Sequence of chain 3.A:
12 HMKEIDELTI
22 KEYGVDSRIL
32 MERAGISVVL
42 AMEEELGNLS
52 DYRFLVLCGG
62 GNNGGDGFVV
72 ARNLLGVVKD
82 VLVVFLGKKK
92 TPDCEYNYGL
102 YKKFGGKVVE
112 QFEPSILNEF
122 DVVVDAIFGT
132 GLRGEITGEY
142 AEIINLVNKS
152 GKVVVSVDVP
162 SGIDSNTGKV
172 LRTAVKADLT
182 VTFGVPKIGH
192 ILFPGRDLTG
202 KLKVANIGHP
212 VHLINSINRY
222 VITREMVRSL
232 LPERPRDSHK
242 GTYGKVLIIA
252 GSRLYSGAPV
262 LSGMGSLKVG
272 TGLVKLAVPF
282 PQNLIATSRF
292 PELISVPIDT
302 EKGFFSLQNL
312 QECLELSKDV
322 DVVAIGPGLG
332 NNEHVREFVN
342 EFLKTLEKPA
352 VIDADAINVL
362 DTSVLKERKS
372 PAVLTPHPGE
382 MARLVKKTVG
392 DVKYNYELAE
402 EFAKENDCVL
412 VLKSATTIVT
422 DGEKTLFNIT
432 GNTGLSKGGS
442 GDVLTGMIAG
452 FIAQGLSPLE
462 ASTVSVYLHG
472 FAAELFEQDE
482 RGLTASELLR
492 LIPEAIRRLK

Binding-site contacts:
Ligand atom N contacts residue VAL205 of chain 8.A at 2.8 Å (h-bond).
Ligand atom C contacts residue VAL205 of chain 8.A at 3.5 Å (hydrophobic).
Ligand atom CZ contacts residue ALA42 of chain 8.A at 3.6 Å (hydrophobic).
Ligand atom NE1 contacts residue ASN207 of chain 8.A at 3.6 Å (h-bond).
Ligand atom N contacts residue GLU44 of chain 3.A at 3.2 Å (salt-bridge).
Ligand atom CE2 contacts residue ASN207 of chain 8.A at 3.5 Å.
Ligand atom CA contacts residue VAL205 of chain 8.A at 3.3 Å (hydrophobic).
Ligand atom CZ2 contacts residue ASN207 of chain 8.A at 3.6 Å.
Ligand atom CD1 contacts residue VAL205 of chain 8.A at 3.9 Å (hydrophobic).
Ligand atom CA contacts residue GLU44 of chain 3.A at 3.8 Å.
Ligand atom CA contacts residue VAL205 of chain 8.A at 3.9 Å (hydrophobic).
Ligand atom CD2 contacts residue VAL40 of chain 3.A at 3.5 Å (hydrophobic).
Ligand atom O contacts residue ASN207 of chain 8.A at 2.8 Å (h-bond).
Ligand atom CD1 contacts residue ASN74 of chain 3.A at 3.9 Å.
Ligand atom CZ contacts residue SER38 of chain 8.A at 3.4 Å.
Ligand atom O contacts residue ALA206 of chain 8.A at 3.2 Å.
Ligand atom O contacts residue VAL205 of chain 8.A at 2.8 Å (h-bond).
Ligand atom CE2 contacts residue VAL40 of chain 3.A at 3.6 Å (hydrophobic).
Ligand atom O contacts residue VAL205 of chain 8.A at 3.6 Å.
Ligand atom O contacts residue ASN207 of chain 8.A at 3.3 Å (h-bond).
Ligand atom O contacts residue LYS204 of chain 8.A at 3.7 Å.
Ligand atom C contacts residue GLU44 of chain 3.A at 3.7 Å.
Ligand atom NE1 contacts residue VAL40 of chain 3.A at 3.8 Å.
Ligand atom CE1 contacts residue SER38 of chain 8.A at 3.8 Å.
Ligand atom CE3 contacts residue LEU41 of chain 3.A at 3.8 Å (hydrophobic).
Ligand atom CA contacts residue GLU44 of chain 3.A at 3.6 Å.
Ligand atom CZ2 contacts residue ASN74 of chain 3.A at 3.5 Å.
Ligand atom CD1 contacts residue VAL40 of chain 3.A at 3.9 Å (hydrophobic).
Ligand atom CG contacts residue VAL40 of chain 3.A at 3.7 Å (hydrophobic).
Ligand atom CB contacts residue ASN49 of chain 3.A at 3.5 Å.
Ligand atom NE1 contacts residue ASN74 of chain 3.A at 3.0 Å (h-bond).
Ligand atom CB contacts residue GLU44 of chain 3.A at 3.4 Å.
Ligand atom CD2 contacts residue GLU45 of chain 8.A at 3.8 Å.
Ligand atom N contacts residue GLU44 of chain 3.A at 2.7 Å (salt-bridge).
Ligand atom CZ2 contacts residue ARG34 of chain 8.A at 3.6 Å.
Ligand atom CH2 contacts residue ILE37 of chain 3.A at 3.8 Å (hydrophobic).
Ligand atom CD1 contacts residue ASN207 of chain 8.A at 3.5 Å.
Ligand atom CH2 contacts residue ARG34 of chain 8.A at 3.4 Å.
Ligand atom CD2 contacts residue LEU41 of chain 8.A at 3.5 Å (hydrophobic).
Ligand atom CE1 contacts residue ALA206 of chain 8.A at 3.9 Å (hydrophobic).

A small-molecule ligand and the protein it binds are described below.
Small molecule (SMILES): CC(C)C[C@H](NC(=O)[C@H](CC1=c2ccccc2=NC1)NC(=O)[C@H](C)N)C(=O)N[C@@H](Cc1ccccc1)C(=O)N[C@@H](CCC(=O)O)C(=O)N[C@@H](C)C=O

Sequence of chain 8.A:
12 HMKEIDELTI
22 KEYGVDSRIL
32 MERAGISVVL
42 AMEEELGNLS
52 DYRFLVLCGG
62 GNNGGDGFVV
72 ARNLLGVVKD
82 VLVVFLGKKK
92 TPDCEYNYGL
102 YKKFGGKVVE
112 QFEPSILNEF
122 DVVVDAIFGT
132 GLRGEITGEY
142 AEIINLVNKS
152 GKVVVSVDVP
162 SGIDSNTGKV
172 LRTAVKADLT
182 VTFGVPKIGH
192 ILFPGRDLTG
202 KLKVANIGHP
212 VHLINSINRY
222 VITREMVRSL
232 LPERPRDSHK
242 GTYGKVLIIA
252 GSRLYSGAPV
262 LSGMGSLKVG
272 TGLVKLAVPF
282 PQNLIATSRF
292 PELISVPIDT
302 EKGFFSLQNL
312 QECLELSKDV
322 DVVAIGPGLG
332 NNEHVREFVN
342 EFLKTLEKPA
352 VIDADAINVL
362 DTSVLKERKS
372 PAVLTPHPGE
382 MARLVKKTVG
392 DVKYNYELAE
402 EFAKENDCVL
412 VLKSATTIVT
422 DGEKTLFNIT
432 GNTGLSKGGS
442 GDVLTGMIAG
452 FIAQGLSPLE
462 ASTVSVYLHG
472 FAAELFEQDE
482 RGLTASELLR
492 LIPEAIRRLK